Sequence of chain 1.B:
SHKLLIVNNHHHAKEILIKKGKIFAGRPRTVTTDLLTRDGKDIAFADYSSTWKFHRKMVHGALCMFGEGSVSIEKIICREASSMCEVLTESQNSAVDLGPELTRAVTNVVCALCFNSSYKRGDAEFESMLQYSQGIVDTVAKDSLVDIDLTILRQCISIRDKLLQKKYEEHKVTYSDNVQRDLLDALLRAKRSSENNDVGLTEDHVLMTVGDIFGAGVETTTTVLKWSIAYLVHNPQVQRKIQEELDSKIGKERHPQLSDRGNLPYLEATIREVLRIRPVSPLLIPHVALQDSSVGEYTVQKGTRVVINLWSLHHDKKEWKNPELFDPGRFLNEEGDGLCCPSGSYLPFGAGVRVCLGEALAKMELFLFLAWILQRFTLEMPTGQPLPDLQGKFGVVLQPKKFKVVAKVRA

A small-molecule ligand and the protein it binds are described below.
Small molecule (SMILES): C[C@]12CC[C@H](O)CC1=CC[C@@H]1[C@@H]2CC[C@]2(C)C(c3cccnc3)=CC[C@@H]12

Binding-site contacts:
Ligand atom C24 contacts residue VAL297 of chain 1.B at 4.0 Å (hydrophobic).
Ligand atom C1 contacts residue GLY232 of chain 1.B at 4.1 Å.
Ligand atom C23 contacts residue HEM1 of chain 1.E at 3.1 Å.
Ligand atom C20 contacts residue HEM1 of chain 1.E at 4.3 Å.
Ligand atom C14 contacts residue ALA233 of chain 1.B at 4.0 Å (hydrophobic).
Ligand atom C7 contacts residue ASP229 of chain 1.B at 4.0 Å.
Ligand atom C9 contacts residue GLY232 of chain 1.B at 3.9 Å.
Ligand atom N22 contacts residue THR237 of chain 1.B at 3.9 Å.
Ligand atom O3 contacts residue TYR134 of chain 1.B at 3.6 Å.
Ligand atom C15 contacts residue ASP229 of chain 1.B at 4.0 Å.
Ligand atom C24 contacts residue VAL414 of chain 1.B at 4.3 Å (hydrophobic).
Ligand atom C12 contacts residue ALA233 of chain 1.B at 4.1 Å (hydrophobic).
Ligand atom C6 contacts residue GLY228 of chain 1.B at 4.2 Å.
Ligand atom C8 contacts residue ALA233 of chain 1.B at 4.2 Å (hydrophobic).
Ligand atom C2 contacts residue GLU236 of chain 1.B at 3.5 Å.
Ligand atom C2 contacts residue SER135 of chain 1.B at 4.0 Å.
Ligand atom C23 contacts residue THR237 of chain 1.B at 3.4 Å.
Ligand atom C16 contacts residue ALA233 of chain 1.B at 4.0 Å (hydrophobic).
Ligand atom C1 contacts residue GLU236 of chain 1.B at 3.4 Å.
Ligand atom C6 contacts residue GLY232 of chain 1.B at 4.2 Å.
Ligand atom C3 contacts residue SER135 of chain 1.B at 4.1 Å.
Ligand atom C5 contacts residue GLY232 of chain 1.B at 4.0 Å.
Ligand atom C16 contacts residue HEM1 of chain 1.E at 4.1 Å.
Ligand atom C3 contacts residue GLY232 of chain 1.B at 4.0 Å.
Ligand atom C16 contacts residue ALA46 of chain 1.B at 3.8 Å (hydrophobic).
Ligand atom C14 contacts residue ASP229 of chain 1.B at 4.2 Å.
Ligand atom C15 contacts residue ALA46 of chain 1.B at 3.8 Å (hydrophobic).
Ligand atom C11 contacts residue GLU236 of chain 1.B at 4.1 Å.
Ligand atom C25 contacts residue THR237 of chain 1.B at 4.0 Å.
Ligand atom C6 contacts residue LEU38 of chain 1.B at 4.2 Å (hydrophobic).
Ligand atom C19 contacts residue LEU38 of chain 1.B at 4.2 Å (hydrophobic).
Ligand atom C24 contacts residue THR237 of chain 1.B at 3.5 Å.
Ligand atom C21 contacts residue HEM1 of chain 1.E at 2.9 Å.
Ligand atom C25 contacts residue SER298 of chain 1.B at 3.8 Å.
Ligand atom C23 contacts residue SER298 of chain 1.B at 3.8 Å.
Ligand atom C9 contacts residue ALA233 of chain 1.B at 3.7 Å (hydrophobic).
Ligand atom C15 contacts residue ALA233 of chain 1.B at 4.3 Å (hydrophobic).
Ligand atom O3 contacts residue SER135 of chain 1.B at 3.2 Å (h-bond).
Ligand atom N22 contacts residue HEM1 of chain 1.E at 2.2 Å.
Ligand atom C24 contacts residue SER298 of chain 1.B at 3.2 Å.